Binding-site contacts:
Ligand atom C5C contacts residue TYR327 of chain 1.A at 4.1 Å (hydrophobic).
Ligand atom O3 contacts residue MET331 of chain 1.A at 3.8 Å.
Ligand atom C3 contacts residue HG1 of chain 1.H at 4.2 Å.
Ligand atom N5 contacts residue HG1 of chain 1.H at 3.4 Å.
Ligand atom C3 contacts residue MET331 of chain 1.A at 4.4 Å (hydrophobic).
Ligand atom C5C contacts residue HG1 of chain 1.H at 3.3 Å.
Ligand atom O1A contacts residue PHE334 of chain 1.A at 3.3 Å.
Ligand atom O3 contacts residue TYR327 of chain 1.A at 3.9 Å.
Ligand atom C1 contacts residue PHE334 of chain 1.A at 4.3 Å (hydrophobic).
Ligand atom C4 contacts residue HG1 of chain 1.H at 3.7 Å.
Ligand atom C5B contacts residue TYR327 of chain 1.A at 3.5 Å (hydrophobic).
Ligand atom C5A contacts residue GLN330 of chain 1.A at 3.3 Å.
Ligand atom C4 contacts residue GLN330 of chain 1.A at 3.8 Å.
Ligand atom C5C contacts residue LEU422 of chain 1.A at 3.5 Å (hydrophobic).
Ligand atom N5 contacts residue TYR327 of chain 1.A at 3.7 Å.
Ligand atom O1A contacts residue MET331 of chain 1.A at 4.0 Å.
Ligand atom N5 contacts residue GLN330 of chain 1.A at 4.2 Å.
Ligand atom C5A contacts residue HG1 of chain 1.H at 2.7 Å.
Ligand atom C5A contacts residue TYR327 of chain 1.A at 3.0 Å (hydrophobic).
Ligand atom C1 contacts residue GLN330 of chain 1.A at 4.0 Å.
Ligand atom O3 contacts residue GLN330 of chain 1.A at 2.9 Å.
Ligand atom C1 contacts residue MET331 of chain 1.A at 4.1 Å (hydrophobic).
Ligand atom O1B contacts residue GLN330 of chain 1.A at 3.4 Å (h-bond).
Ligand atom C2 contacts residue GLN330 of chain 1.A at 3.7 Å.
Ligand atom C3 contacts residue GLN330 of chain 1.A at 2.8 Å.
Ligand atom C2 contacts residue MET331 of chain 1.A at 3.2 Å (hydrophobic).

Sequence of chain 1.A:
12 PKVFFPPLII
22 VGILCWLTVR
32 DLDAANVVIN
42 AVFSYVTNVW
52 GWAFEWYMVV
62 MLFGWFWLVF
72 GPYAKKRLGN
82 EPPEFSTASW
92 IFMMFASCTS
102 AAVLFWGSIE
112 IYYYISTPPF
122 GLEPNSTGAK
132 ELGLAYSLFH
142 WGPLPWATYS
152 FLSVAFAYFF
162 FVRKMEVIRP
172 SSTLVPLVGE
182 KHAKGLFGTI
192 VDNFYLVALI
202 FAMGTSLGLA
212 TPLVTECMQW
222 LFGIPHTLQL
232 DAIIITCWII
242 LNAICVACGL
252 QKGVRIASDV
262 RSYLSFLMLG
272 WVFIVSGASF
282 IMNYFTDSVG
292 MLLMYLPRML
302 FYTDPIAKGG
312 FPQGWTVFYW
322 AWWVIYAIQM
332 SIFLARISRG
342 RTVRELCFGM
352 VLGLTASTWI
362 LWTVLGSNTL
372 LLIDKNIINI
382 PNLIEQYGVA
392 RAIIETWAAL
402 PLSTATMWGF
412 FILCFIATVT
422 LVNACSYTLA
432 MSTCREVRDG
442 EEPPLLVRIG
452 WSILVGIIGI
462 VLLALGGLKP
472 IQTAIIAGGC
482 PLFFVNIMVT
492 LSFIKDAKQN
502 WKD

A small-molecule ligand and the protein it binds are described below.
Small molecule (SMILES): C[N+](C)(C)C[C@H](O)CC(=O)O